Sequence of chain 1.A:
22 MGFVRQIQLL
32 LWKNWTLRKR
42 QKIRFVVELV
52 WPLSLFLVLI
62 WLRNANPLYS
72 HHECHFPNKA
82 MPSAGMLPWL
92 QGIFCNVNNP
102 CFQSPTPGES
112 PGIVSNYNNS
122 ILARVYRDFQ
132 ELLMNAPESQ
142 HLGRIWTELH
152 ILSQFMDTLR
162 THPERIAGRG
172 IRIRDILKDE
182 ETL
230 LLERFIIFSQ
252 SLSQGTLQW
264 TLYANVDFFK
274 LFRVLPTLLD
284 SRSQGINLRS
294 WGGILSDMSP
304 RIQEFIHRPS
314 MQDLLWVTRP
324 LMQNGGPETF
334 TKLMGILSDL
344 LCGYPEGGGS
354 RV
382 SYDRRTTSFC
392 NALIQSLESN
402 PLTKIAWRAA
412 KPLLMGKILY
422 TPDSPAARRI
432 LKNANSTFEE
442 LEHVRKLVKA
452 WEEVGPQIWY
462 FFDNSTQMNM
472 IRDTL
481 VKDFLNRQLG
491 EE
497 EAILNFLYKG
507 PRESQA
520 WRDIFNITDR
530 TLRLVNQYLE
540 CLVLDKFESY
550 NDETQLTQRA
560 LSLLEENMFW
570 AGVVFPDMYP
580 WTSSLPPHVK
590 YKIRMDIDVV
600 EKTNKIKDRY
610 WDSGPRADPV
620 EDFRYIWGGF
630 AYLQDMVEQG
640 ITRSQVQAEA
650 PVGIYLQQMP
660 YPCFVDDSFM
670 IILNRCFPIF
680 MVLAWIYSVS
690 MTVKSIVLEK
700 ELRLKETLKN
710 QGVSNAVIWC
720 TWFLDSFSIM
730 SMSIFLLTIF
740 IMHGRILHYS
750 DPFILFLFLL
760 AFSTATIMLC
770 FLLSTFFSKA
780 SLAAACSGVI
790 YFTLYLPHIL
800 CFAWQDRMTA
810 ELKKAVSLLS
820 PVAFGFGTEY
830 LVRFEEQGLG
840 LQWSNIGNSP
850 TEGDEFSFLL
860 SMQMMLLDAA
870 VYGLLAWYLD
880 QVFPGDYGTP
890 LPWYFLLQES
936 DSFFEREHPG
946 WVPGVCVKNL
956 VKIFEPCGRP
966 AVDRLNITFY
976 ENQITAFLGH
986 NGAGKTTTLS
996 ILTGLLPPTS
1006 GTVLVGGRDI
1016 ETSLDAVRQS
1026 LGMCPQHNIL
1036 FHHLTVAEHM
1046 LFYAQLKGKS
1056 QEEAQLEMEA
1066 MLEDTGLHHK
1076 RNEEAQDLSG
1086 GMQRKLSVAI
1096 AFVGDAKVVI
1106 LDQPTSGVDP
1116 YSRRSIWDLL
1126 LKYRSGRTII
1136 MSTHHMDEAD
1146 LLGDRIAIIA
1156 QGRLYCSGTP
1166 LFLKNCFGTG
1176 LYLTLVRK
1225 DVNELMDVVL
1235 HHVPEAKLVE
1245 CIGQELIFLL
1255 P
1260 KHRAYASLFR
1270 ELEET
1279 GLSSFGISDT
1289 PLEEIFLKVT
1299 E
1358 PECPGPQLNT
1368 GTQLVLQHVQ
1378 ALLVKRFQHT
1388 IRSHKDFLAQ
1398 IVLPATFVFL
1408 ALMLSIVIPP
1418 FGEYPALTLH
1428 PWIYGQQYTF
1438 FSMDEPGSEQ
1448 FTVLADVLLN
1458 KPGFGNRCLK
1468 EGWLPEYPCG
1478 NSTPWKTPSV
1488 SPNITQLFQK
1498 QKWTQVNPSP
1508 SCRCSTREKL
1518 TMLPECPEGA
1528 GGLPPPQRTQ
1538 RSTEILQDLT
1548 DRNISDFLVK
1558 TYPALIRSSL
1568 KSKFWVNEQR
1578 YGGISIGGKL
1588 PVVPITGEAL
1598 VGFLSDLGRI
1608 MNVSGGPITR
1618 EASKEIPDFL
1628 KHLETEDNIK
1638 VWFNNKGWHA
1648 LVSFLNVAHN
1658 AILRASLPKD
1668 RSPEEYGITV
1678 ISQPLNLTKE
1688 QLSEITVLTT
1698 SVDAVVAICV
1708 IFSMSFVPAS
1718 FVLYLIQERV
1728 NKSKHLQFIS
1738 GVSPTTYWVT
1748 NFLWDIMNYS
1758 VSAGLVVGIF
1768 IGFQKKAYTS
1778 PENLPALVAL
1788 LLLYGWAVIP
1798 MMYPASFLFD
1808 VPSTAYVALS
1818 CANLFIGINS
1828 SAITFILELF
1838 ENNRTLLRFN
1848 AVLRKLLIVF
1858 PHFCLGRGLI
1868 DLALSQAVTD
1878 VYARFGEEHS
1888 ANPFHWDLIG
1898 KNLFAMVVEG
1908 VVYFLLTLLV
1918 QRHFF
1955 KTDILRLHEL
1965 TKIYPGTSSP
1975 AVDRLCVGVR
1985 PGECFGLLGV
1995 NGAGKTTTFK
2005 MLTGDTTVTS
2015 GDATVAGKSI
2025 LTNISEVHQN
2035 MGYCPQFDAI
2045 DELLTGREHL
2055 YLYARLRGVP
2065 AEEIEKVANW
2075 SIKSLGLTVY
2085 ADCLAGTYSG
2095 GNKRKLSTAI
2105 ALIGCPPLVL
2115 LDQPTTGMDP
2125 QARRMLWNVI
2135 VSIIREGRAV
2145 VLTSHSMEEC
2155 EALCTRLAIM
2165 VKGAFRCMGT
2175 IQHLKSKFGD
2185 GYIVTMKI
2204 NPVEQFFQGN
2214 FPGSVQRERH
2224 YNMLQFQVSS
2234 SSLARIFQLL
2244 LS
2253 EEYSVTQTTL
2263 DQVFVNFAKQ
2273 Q

Binding-site contacts:
Ligand atom C2 contacts residue ASN1478 of chain 1.A at 2.6 Å.
Ligand atom O6 contacts residue ASN1478 of chain 1.A at 4.5 Å.
Ligand atom C1 contacts residue ASN1478 of chain 1.A at 1.4 Å.
Ligand atom C5 contacts residue ASN1478 of chain 1.A at 3.6 Å.
Ligand atom N2 contacts residue ASN1478 of chain 1.A at 3.0 Å (h-bond).
Ligand atom C3 contacts residue ASN1478 of chain 1.A at 3.8 Å.
Ligand atom O5 contacts residue ASN1478 of chain 1.A at 2.4 Å (h-bond).
Ligand atom C4 contacts residue ASN1478 of chain 1.A at 4.3 Å.
Ligand atom C7 contacts residue ASN1478 of chain 1.A at 3.6 Å.
Ligand atom C8 contacts residue ASN1478 of chain 1.A at 4.4 Å.
Ligand atom O7 contacts residue ASN1478 of chain 1.A at 3.9 Å.

This protein binds this small molecule.
Small molecule (SMILES): CC(=O)N[C@@H]1[C@@H](O)[C@H](O)[C@@H](CO)O[C@H]1O